Sequence of chain 1.C:
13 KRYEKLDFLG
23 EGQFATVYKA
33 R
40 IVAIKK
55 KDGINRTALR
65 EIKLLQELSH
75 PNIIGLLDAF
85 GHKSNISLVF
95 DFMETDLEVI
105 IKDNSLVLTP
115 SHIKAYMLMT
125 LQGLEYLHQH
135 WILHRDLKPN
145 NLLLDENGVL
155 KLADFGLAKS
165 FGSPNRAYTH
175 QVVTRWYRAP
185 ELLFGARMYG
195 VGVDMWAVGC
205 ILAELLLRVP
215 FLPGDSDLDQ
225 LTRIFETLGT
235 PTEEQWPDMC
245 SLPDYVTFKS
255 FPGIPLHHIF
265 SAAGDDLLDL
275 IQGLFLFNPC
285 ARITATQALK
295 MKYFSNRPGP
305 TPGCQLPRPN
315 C

Binding-site contacts:
Ligand atom N35 contacts residue ASP158 of chain 1.C at 2.8 Å (salt-bridge).
Ligand atom C07 contacts residue LEU21 of chain 1.C at 3.6 Å (hydrophobic).
Ligand atom N21 contacts residue CYS315 of chain 1.C at 3.6 Å (h-bond).
Ligand atom C38 contacts residue VAL29 of chain 1.C at 3.6 Å (hydrophobic).
Ligand atom C41 contacts residue VAL29 of chain 1.C at 3.6 Å (hydrophobic).
Ligand atom O24 contacts residue PRO313 of chain 1.C at 3.4 Å (h-bond).
Ligand atom C03 contacts residue ALA42 of chain 1.C at 3.5 Å (hydrophobic).
Ligand atom N04 contacts residue ALA42 of chain 1.C at 3.7 Å.
Ligand atom C18 contacts residue ASN314 of chain 1.C at 3.5 Å.
Ligand atom C40 contacts residue VAL29 of chain 1.C at 3.6 Å (hydrophobic).
Ligand atom C34 contacts residue ASP158 of chain 1.C at 3.3 Å.
Ligand atom C11 contacts residue GLU98 of chain 1.C at 3.1 Å.
Ligand atom C38 contacts residue GLU23 of chain 1.C at 3.6 Å.
Ligand atom N10 contacts residue GLU98 of chain 1.C at 3.5 Å (salt-bridge).
Ligand atom O27 contacts residue GLU98 of chain 1.C at 3.0 Å (salt-bridge).
Ligand atom C37 contacts residue VAL29 of chain 1.C at 3.7 Å (hydrophobic).
Ligand atom O24 contacts residue CYS315 of chain 1.C at 2.5 Å (h-bond).
Ligand atom C09 contacts residue LEU21 of chain 1.C at 3.6 Å (hydrophobic).
Ligand atom C18 contacts residue CYS315 of chain 1.C at 2.7 Å (hydrophobic).
Ligand atom C02 contacts residue LEU147 of chain 1.C at 3.6 Å (hydrophobic).
Ligand atom C39 contacts residue VAL29 of chain 1.C at 3.6 Å (hydrophobic).
Ligand atom N06 contacts residue MET97 of chain 1.C at 2.5 Å (h-bond).
Ligand atom C05 contacts residue MET97 of chain 1.C at 3.5 Å (hydrophobic).
Ligand atom C19 contacts residue CYS315 of chain 1.C at 1.7 Å (hydrophobic).
Ligand atom C29 contacts residue LEU21 of chain 1.C at 3.7 Å (hydrophobic).
Ligand atom N04 contacts residue MET97 of chain 1.C at 3.0 Å (h-bond).
Ligand atom C07 contacts residue MET97 of chain 1.C at 3.2 Å (hydrophobic).
Ligand atom C08 contacts residue GLU98 of chain 1.C at 3.6 Å.
Ligand atom C17 contacts residue CYS315 of chain 1.C at 3.4 Å (hydrophobic).
Ligand atom O24 contacts residue ASN314 of chain 1.C at 3.5 Å.
Ligand atom C08 contacts residue MET97 of chain 1.C at 3.1 Å (hydrophobic).
Ligand atom N04 contacts residue ASP95 of chain 1.C at 3.7 Å.
Ligand atom CL01 contacts residue PHE94 of chain 1.C at 3.5 Å.
Ligand atom C32 contacts residue LEU147 of chain 1.C at 3.6 Å (hydrophobic).
Ligand atom C28 contacts residue LEU21 of chain 1.C at 3.6 Å (hydrophobic).
Ligand atom C22 contacts residue CYS315 of chain 1.C at 3.6 Å (hydrophobic).
Ligand atom C03 contacts residue ASP95 of chain 1.C at 3.2 Å.
Ligand atom C08 contacts residue PHE96 of chain 1.C at 3.5 Å (hydrophobic).
Ligand atom C30 contacts residue LEU21 of chain 1.C at 3.7 Å (hydrophobic).
Ligand atom C20 contacts residue CYS315 of chain 1.C at 2.8 Å (hydrophobic).

The small molecule below binds the protein below.
Small molecule (SMILES): CN(C)CCCC(=O)Nc1ccc(C(=O)Nc2cccc(Nc3ncc(Cl)c(-c4c[nH]c5ccccc45)n3)c2)cc1